Binding-site contacts:
Ligand atom CA contacts residue ERY1 of chain 1.DB at 3.9 Å.
Ligand atom CE contacts residue ERY1 of chain 1.DB at 3.1 Å.
Ligand atom C contacts residue ERY1 of chain 1.DB at 4.4 Å.
Ligand atom ND1 contacts residue ERY1 of chain 1.DB at 4.1 Å.
Ligand atom N contacts residue ERY1 of chain 1.DB at 4.1 Å.
Ligand atom CB contacts residue ERY1 of chain 1.DB at 3.5 Å.
Ligand atom CA contacts residue ERY1 of chain 1.DB at 4.4 Å.
Ligand atom N contacts residue ERY1 of chain 1.DB at 3.8 Å.
Ligand atom CG contacts residue ERY1 of chain 1.DB at 3.8 Å.
Ligand atom O contacts residue ERY1 of chain 1.DB at 4.3 Å.
Ligand atom N contacts residue ERY1 of chain 1.DB at 3.0 Å (h-bond).
Ligand atom CG contacts residue ERY1 of chain 1.DB at 4.4 Å.
Ligand atom N contacts residue ERY1 of chain 1.DB at 3.3 Å (h-bond).
Ligand atom CB contacts residue ERY1 of chain 1.DB at 3.7 Å.
Ligand atom CA contacts residue ERY1 of chain 1.DB at 3.8 Å.
Ligand atom CA contacts residue ERY1 of chain 1.DB at 4.4 Å.
Ligand atom C contacts residue ERY1 of chain 1.DB at 4.0 Å.
Ligand atom O contacts residue ERY1 of chain 1.DB at 3.5 Å.
Ligand atom C contacts residue ERY1 of chain 1.DB at 3.9 Å.
Ligand atom OG contacts residue ERY1 of chain 1.DB at 2.8 Å (h-bond).
Ligand atom C contacts residue ERY1 of chain 1.DB at 4.3 Å.
Ligand atom SD contacts residue ERY1 of chain 1.DB at 2.2 Å.
Ligand atom CB contacts residue ERY1 of chain 1.DB at 3.9 Å.

This protein binds this small molecule.
Small molecule (SMILES): CSCC[C@H](NC(=O)[C@H](CO)NC(=O)[C@H](CC1=NC=NC1)NC(=O)[C@@H](NC(=O)[C@@H](N)CCSC)[C@@H](C)O)C(=O)N[C@@H](CCCN=C(N)N)C(=O)N[C@H](C=O)CC(C)C